The small molecule below binds the protein below.
Small molecule (SMILES): CSCC[C@H](NC=O)C(=O)O

Binding-site contacts:
Ligand atom CG contacts residue MG1 of chain 1.PQ at 3.9 Å.
Ligand atom SD contacts residue MG1 of chain 1.PQ at 4.0 Å.
Ligand atom CB contacts residue MG1 of chain 1.PQ at 3.8 Å.
Ligand atom O1 contacts residue HGR1 of chain 1.MMA at 3.8 Å.
Ligand atom CN contacts residue HGR1 of chain 1.MMA at 4.4 Å.